This small molecule binds to this protein.
Small molecule (SMILES): CC(=O)N[C@H]1[C@H](O[C@H]2[C@H](O)[C@@H](NC(C)=O)CO[C@@H]2CO)O[C@H](CO)[C@@H](O[C@@H]2O[C@H](CO)[C@@H](O)[C@H](O[C@H]3O[C@H](CO)[C@@H](O)[C@H](O)[C@@H]3O)[C@@H]2O)[C@@H]1O

Sequence of chain 1.B:
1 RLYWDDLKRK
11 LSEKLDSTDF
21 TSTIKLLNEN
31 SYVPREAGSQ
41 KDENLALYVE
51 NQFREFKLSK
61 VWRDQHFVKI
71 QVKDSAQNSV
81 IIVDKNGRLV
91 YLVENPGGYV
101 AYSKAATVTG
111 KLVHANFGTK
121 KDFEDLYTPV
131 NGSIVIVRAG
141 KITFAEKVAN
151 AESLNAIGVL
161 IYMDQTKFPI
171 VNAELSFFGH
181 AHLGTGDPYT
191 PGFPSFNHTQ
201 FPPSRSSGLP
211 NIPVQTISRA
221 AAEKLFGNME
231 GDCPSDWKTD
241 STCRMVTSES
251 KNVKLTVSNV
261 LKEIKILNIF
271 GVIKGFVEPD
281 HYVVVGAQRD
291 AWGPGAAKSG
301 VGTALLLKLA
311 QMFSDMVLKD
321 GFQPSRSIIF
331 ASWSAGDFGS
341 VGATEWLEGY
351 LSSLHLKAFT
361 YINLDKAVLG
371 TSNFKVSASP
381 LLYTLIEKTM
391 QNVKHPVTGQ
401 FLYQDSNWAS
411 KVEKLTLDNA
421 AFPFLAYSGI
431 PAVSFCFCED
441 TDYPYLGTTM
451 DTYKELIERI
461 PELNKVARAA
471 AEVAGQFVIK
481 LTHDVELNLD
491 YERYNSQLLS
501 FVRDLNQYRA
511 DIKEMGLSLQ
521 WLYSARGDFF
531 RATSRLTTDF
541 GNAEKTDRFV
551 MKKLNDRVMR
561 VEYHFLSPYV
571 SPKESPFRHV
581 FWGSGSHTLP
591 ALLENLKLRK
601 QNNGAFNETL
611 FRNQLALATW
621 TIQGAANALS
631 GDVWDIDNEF

Binding-site contacts:
Ligand atom O5 contacts residue PHE67 of chain 1.B at 4.1 Å.
Ligand atom C6 contacts residue GLU263 of chain 1.B at 3.4 Å.
Ligand atom C6 contacts residue PHE201 of chain 1.B at 4.3 Å (hydrophobic).
Ligand atom C8 contacts residue PHE67 of chain 1.B at 4.4 Å (hydrophobic).
Ligand atom O4 contacts residue PHE67 of chain 1.B at 3.7 Å.
Ligand atom C5 contacts residue ASN197 of chain 1.B at 3.7 Å.
Ligand atom O6 contacts residue GLU263 of chain 1.B at 3.2 Å (salt-bridge).
Ligand atom N2 contacts residue ASN197 of chain 1.B at 2.9 Å (h-bond).
Ligand atom O5 contacts residue ASN197 of chain 1.B at 2.4 Å (h-bond).
Ligand atom C4 contacts residue PHE67 of chain 1.B at 4.2 Å (hydrophobic).
Ligand atom O6 contacts residue MAN1 of chain 1.K at 2.9 Å (h-bond).
Ligand atom C8 contacts residue LYS265 of chain 1.B at 4.2 Å.
Ligand atom O6 contacts residue PHE201 of chain 1.B at 4.3 Å.
Ligand atom C7 contacts residue PHE67 of chain 1.B at 4.4 Å (hydrophobic).
Ligand atom C3 contacts residue ASN197 of chain 1.B at 3.8 Å.
Ligand atom C5 contacts residue PHE67 of chain 1.B at 3.6 Å (hydrophobic).
Ligand atom O7 contacts residue ASN197 of chain 1.B at 3.7 Å.
Ligand atom C8 contacts residue ILE264 of chain 1.B at 3.9 Å (hydrophobic).
Ligand atom C7 contacts residue ASN197 of chain 1.B at 3.5 Å.
Ligand atom C6 contacts residue PHE67 of chain 1.B at 3.8 Å (hydrophobic).
Ligand atom C1 contacts residue PHE67 of chain 1.B at 4.0 Å (hydrophobic).
Ligand atom O7 contacts residue TRP521 of chain 1.A at 3.9 Å.
Ligand atom C1 contacts residue ASN197 of chain 1.B at 1.4 Å.
Ligand atom C6 contacts residue MAN1 of chain 1.K at 4.2 Å.
Ligand atom C8 contacts residue TRP521 of chain 1.A at 4.5 Å (hydrophobic).
Ligand atom C3 contacts residue PHE67 of chain 1.B at 4.2 Å (hydrophobic).
Ligand atom C2 contacts residue ASN197 of chain 1.B at 2.5 Å.
Ligand atom C8 contacts residue GLU263 of chain 1.B at 3.1 Å.
Ligand atom O5 contacts residue PHE201 of chain 1.B at 3.7 Å.
Ligand atom C7 contacts residue TRP521 of chain 1.A at 4.3 Å (hydrophobic).
Ligand atom C4 contacts residue ASN197 of chain 1.B at 4.2 Å.

Sequence of chain 1.A:
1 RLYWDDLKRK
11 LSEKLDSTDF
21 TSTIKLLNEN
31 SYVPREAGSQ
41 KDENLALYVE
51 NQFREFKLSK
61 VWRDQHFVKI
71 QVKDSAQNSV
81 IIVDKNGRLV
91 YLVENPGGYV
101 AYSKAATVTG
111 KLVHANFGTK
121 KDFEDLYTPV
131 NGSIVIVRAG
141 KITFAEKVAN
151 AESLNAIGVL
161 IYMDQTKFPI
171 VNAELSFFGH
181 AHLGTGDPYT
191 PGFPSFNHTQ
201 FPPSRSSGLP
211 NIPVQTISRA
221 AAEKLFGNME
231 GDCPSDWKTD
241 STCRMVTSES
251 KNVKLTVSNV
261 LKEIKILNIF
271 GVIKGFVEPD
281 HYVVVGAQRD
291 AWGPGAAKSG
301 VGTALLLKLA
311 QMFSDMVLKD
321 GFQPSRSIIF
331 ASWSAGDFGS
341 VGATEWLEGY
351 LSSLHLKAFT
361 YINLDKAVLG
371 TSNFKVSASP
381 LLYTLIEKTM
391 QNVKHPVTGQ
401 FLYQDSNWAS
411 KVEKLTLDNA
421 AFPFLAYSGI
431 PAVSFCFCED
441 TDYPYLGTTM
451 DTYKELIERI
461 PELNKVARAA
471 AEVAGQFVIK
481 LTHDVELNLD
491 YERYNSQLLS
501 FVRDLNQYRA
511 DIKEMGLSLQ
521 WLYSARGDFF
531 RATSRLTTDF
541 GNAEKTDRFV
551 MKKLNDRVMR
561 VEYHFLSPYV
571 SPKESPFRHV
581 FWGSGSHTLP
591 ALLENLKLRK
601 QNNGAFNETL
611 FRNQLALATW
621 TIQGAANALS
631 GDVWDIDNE